The small molecule below binds the protein below.
Small molecule (SMILES): CC(=O)N[C@H]1[C@H](O[C@H]2[C@H](O)[C@@H](NC(C)=O)CO[C@@H]2CO)O[C@H](CO)[C@@H](O[C@@H]2O[C@H](CO)[C@@H](O)[C@H](O)[C@H]2NC(C)=O)[C@@H]1O

Sequence of chain 1.A:
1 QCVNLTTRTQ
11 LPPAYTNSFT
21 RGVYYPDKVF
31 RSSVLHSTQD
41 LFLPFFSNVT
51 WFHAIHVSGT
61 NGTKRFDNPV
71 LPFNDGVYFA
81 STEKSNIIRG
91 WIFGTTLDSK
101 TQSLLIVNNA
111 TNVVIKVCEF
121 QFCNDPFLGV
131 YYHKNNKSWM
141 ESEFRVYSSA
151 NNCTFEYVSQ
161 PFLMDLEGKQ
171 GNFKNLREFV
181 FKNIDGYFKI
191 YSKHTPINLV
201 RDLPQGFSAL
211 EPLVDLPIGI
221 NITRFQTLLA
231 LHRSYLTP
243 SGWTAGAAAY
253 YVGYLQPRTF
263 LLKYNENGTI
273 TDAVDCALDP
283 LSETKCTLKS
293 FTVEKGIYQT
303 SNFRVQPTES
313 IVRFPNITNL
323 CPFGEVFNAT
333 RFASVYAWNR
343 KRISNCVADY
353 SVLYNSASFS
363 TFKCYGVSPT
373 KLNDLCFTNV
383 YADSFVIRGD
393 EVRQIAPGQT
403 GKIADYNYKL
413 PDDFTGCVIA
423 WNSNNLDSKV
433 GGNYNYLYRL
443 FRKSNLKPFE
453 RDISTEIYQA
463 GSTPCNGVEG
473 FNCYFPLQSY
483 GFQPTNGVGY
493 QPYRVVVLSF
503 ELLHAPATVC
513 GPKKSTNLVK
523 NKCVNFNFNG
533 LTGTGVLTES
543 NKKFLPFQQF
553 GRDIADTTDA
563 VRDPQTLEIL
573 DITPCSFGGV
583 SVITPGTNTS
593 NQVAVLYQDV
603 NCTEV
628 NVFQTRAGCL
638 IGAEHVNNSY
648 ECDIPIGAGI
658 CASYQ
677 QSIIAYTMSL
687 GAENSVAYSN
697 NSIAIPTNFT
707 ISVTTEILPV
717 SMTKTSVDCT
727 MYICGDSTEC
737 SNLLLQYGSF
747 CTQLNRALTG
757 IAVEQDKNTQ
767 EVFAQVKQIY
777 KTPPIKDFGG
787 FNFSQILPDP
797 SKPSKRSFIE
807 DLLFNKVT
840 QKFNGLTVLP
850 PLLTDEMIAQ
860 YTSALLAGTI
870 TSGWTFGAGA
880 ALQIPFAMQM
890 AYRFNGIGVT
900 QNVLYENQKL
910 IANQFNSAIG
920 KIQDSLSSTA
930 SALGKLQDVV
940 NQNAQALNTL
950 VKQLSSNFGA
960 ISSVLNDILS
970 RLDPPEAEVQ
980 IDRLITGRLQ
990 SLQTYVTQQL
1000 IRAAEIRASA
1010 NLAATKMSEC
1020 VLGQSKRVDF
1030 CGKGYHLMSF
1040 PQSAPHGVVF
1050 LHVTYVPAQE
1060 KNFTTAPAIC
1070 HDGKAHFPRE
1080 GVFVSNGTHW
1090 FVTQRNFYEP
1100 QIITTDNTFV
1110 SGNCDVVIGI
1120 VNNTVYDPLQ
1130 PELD

Binding-site contacts:
Ligand atom C3 contacts residue ASN152 of chain 1.A at 3.7 Å.
Ligand atom C6 contacts residue ASN152 of chain 1.A at 4.1 Å.
Ligand atom O7 contacts residue ASN152 of chain 1.A at 4.4 Å.
Ligand atom C6 contacts residue GLU119 of chain 1.A at 3.1 Å.
Ligand atom O3 contacts residue ASN152 of chain 1.A at 4.3 Å.
Ligand atom N2 contacts residue ASN152 of chain 1.A at 3.0 Å (h-bond).
Ligand atom O5 contacts residue ASN152 of chain 1.A at 2.4 Å (h-bond).
Ligand atom C4 contacts residue ASN152 of chain 1.A at 4.2 Å.
Ligand atom O6 contacts residue ASN152 of chain 1.A at 4.0 Å.
Ligand atom C8 contacts residue ASN152 of chain 1.A at 4.3 Å.
Ligand atom C7 contacts residue ASN151 of chain 1.A at 3.3 Å.
Ligand atom C2 contacts residue GLU119 of chain 1.A at 3.9 Å.
Ligand atom C5 contacts residue ASN152 of chain 1.A at 3.6 Å.
Ligand atom C2 contacts residue ASN152 of chain 1.A at 2.4 Å.
Ligand atom O7 contacts residue ASN151 of chain 1.A at 2.3 Å (h-bond).
Ligand atom O3 contacts residue GLU119 of chain 1.A at 3.9 Å.
Ligand atom O5 contacts residue GLU119 of chain 1.A at 3.4 Å (salt-bridge).
Ligand atom C5 contacts residue GLU119 of chain 1.A at 3.9 Å.
Ligand atom O6 contacts residue GLU119 of chain 1.A at 2.6 Å (salt-bridge).
Ligand atom C1 contacts residue GLU119 of chain 1.A at 3.5 Å.
Ligand atom N2 contacts residue ASN151 of chain 1.A at 4.3 Å.
Ligand atom C1 contacts residue ASN152 of chain 1.A at 1.4 Å.
Ligand atom C7 contacts residue ASN152 of chain 1.A at 3.7 Å.
Ligand atom C8 contacts residue ASN151 of chain 1.A at 4.0 Å.
Ligand atom C2 contacts residue ASN151 of chain 1.A at 4.5 Å.